Sequence of chain 1.C:
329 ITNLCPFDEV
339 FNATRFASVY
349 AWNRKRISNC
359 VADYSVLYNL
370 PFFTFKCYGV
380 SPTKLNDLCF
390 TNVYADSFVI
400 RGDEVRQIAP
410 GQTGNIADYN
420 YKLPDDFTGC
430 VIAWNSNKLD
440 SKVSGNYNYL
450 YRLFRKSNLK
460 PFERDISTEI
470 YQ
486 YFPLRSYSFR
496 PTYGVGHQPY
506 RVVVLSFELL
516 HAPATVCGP

Sequence of chain 1.A:
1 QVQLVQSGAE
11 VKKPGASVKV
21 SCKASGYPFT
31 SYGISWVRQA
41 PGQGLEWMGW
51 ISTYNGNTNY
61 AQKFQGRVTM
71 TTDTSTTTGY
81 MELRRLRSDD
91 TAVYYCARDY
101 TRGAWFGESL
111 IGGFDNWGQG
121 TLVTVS

A small-molecule ligand and the protein it binds are described below.
Small molecule (SMILES): CC(=O)N[C@H]1[C@H](O[C@H]2[C@H](O)[C@@H](NC(C)=O)CO[C@@H]2CO[C@@H]2O[C@@H](C)[C@@H](O)[C@@H](O)[C@@H]2O)O[C@H](CO)[C@@H](O[C@@H]2O[C@H](CO)[C@@H](O)[C@H](O)[C@@H]2O)[C@@H]1O

Binding-site contacts:
Ligand atom C5 contacts residue TYR50 of chain 1.B at 4.4 Å (hydrophobic).
Ligand atom N2 contacts residue THR57 of chain 1.B at 3.9 Å.
Ligand atom C8 contacts residue THR57 of chain 1.B at 3.8 Å.
Ligand atom C1 contacts residue TYR100 of chain 1.A at 4.0 Å (hydrophobic).
Ligand atom C2 contacts residue ASN340 of chain 1.C at 2.5 Å.
Ligand atom O5 contacts residue TYR100 of chain 1.A at 4.0 Å.
Ligand atom C5 contacts residue TYR100 of chain 1.A at 3.9 Å (hydrophobic).
Ligand atom C3 contacts residue ASN340 of chain 1.C at 3.8 Å.
Ligand atom C8 contacts residue PHE371 of chain 1.C at 4.4 Å (hydrophobic).
Ligand atom C7 contacts residue ASN340 of chain 1.C at 3.6 Å.
Ligand atom O5 contacts residue TYR50 of chain 1.B at 3.9 Å.
Ligand atom C6 contacts residue LEU47 of chain 1.B at 4.3 Å (hydrophobic).
Ligand atom O3 contacts residue THR57 of chain 1.B at 4.3 Å.
Ligand atom C6 contacts residue TYR50 of chain 1.B at 3.7 Å (hydrophobic).
Ligand atom C6 contacts residue GLY112 of chain 1.A at 3.8 Å.
Ligand atom N2 contacts residue ASN340 of chain 1.C at 2.9 Å (h-bond).
Ligand atom C1 contacts residue ASN340 of chain 1.C at 1.5 Å.
Ligand atom C5 contacts residue ASN340 of chain 1.C at 3.7 Å.
Ligand atom C3 contacts residue ASP115 of chain 1.A at 3.9 Å.
Ligand atom C7 contacts residue ASP336 of chain 1.C at 4.0 Å.
Ligand atom C6 contacts residue GLY113 of chain 1.A at 4.4 Å.
Ligand atom O5 contacts residue ASN340 of chain 1.C at 2.4 Å (h-bond).
Ligand atom C3 contacts residue TYR100 of chain 1.A at 4.4 Å (hydrophobic).
Ligand atom O7 contacts residue ASP336 of chain 1.C at 2.9 Å (salt-bridge).
Ligand atom C8 contacts residue PHE339 of chain 1.C at 3.7 Å (hydrophobic).
Ligand atom C6 contacts residue ILE111 of chain 1.A at 4.4 Å (hydrophobic).
Ligand atom O3 contacts residue TYR32 of chain 1.A at 4.4 Å.
Ligand atom C6 contacts residue TYR100 of chain 1.A at 4.2 Å (hydrophobic).
Ligand atom C6 contacts residue TYR50 of chain 1.B at 3.6 Å (hydrophobic).
Ligand atom O3 contacts residue ASP115 of chain 1.A at 3.1 Å (salt-bridge).
Ligand atom O7 contacts residue ASN340 of chain 1.C at 3.8 Å.
Ligand atom O6 contacts residue ASN367 of chain 1.C at 4.4 Å.
Ligand atom C7 contacts residue THR57 of chain 1.B at 4.2 Å.
Ligand atom O3 contacts residue ARG98 of chain 1.A at 3.6 Å (salt-bridge).
Ligand atom C4 contacts residue ASN340 of chain 1.C at 4.3 Å.
Ligand atom C4 contacts residue ASP115 of chain 1.A at 3.6 Å.
Ligand atom C8 contacts residue ARG55 of chain 1.B at 4.0 Å.
Ligand atom C8 contacts residue TYR50 of chain 1.B at 3.8 Å (hydrophobic).
Ligand atom C4 contacts residue TYR100 of chain 1.A at 3.8 Å (hydrophobic).
Ligand atom O4 contacts residue ASP115 of chain 1.A at 2.8 Å (salt-bridge).

Sequence of chain 1.B:
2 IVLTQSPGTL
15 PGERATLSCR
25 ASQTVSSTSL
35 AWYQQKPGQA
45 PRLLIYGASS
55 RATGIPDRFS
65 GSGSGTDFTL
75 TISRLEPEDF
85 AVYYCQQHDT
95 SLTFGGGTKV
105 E